Sequence of chain 1.H:
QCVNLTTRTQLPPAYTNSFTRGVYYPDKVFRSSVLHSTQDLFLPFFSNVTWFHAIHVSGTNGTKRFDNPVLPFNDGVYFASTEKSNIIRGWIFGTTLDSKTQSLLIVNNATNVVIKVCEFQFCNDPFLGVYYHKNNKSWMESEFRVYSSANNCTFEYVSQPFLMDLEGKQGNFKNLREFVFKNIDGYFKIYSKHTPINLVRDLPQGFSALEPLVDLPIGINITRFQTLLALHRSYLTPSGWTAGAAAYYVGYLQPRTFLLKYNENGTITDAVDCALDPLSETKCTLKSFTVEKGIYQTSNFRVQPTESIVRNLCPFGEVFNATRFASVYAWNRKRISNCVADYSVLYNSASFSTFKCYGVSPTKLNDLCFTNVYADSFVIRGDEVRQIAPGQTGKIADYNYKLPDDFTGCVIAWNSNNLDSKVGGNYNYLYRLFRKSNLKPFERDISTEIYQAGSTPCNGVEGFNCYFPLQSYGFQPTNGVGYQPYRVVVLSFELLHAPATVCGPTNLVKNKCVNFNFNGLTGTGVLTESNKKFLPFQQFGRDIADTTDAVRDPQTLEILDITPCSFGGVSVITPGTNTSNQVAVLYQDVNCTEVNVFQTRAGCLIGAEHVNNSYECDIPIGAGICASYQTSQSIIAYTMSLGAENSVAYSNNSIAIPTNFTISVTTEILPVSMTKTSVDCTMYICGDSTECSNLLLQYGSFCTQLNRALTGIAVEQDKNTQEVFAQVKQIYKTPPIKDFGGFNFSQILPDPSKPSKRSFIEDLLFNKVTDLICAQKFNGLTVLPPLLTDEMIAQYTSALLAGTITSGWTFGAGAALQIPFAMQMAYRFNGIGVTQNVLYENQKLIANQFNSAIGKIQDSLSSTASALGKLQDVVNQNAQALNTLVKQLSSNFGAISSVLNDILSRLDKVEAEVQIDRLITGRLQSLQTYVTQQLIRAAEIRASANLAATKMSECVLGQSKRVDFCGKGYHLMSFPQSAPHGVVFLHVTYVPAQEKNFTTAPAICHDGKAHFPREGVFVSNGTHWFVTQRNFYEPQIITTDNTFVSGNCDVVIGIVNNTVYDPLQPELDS

A protein and the small-molecule ligand that binds it are described below.
Small molecule (SMILES): CC(=O)N[C@H]1[C@H](O[C@H]2[C@H](O)[C@@H](NC(C)=O)CO[C@@H]2CO)O[C@H](CO)[C@@H](O)[C@@H]1O

Binding-site contacts:
Ligand atom C5 contacts residue ASN234 of chain 1.H at 3.7 Å.
Ligand atom C1 contacts residue ASN234 of chain 1.H at 1.8 Å.
Ligand atom C6 contacts residue THR108 of chain 1.H at 4.0 Å.
Ligand atom O6 contacts residue THR236 of chain 1.H at 3.6 Å.
Ligand atom C4 contacts residue ASN234 of chain 1.H at 4.5 Å.
Ligand atom C2 contacts residue ASN234 of chain 1.H at 3.0 Å.
Ligand atom N2 contacts residue ASN234 of chain 1.H at 3.3 Å (h-bond).
Ligand atom O5 contacts residue ASN234 of chain 1.H at 2.7 Å (h-bond).
Ligand atom C3 contacts residue ASN234 of chain 1.H at 4.2 Å.
Ligand atom O6 contacts residue THR108 of chain 1.H at 3.5 Å.